This protein binds this small molecule.
Small molecule (SMILES): CCN(CC)C(=O)C[C@H](NC(=O)/C=C/c1ccccc1)C(=O)N[C@@H](Cc1ccc(F)cc1)C(=O)NCc1cccc2ccccc12

Sequence of chain 1.I:
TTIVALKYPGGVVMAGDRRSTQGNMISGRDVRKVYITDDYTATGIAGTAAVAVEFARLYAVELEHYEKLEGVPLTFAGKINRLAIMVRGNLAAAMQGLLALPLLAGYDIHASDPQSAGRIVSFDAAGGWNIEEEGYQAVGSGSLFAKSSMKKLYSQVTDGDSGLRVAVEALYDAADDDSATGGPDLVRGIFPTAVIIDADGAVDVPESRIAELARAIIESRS

Binding-site contacts:
Ligand atom C37 contacts residue GLN22 of chain 1.I at 3.7 Å.
Ligand atom C09 contacts residue ILE45 of chain 1.I at 3.6 Å (hydrophobic).
Ligand atom C04 contacts residue THR21 of chain 1.I at 3.6 Å.
Ligand atom C13 contacts residue VAL31 of chain 1.I at 3.6 Å (hydrophobic).
Ligand atom C37 contacts residue ASP124 of chain 1.J at 3.7 Å.
Ligand atom C10 contacts residue ILE45 of chain 1.I at 3.3 Å (hydrophobic).
Ligand atom O35 contacts residue SER27 of chain 1.I at 2.7 Å (h-bond).
Ligand atom C16 contacts residue ALA49 of chain 1.I at 3.7 Å (hydrophobic).
Ligand atom C32 contacts residue GLN22 of chain 1.I at 3.5 Å.
Ligand atom O18 contacts residue SER20 of chain 1.I at 3.3 Å.
Ligand atom O35 contacts residue GLN22 of chain 1.I at 2.7 Å (h-bond).
Ligand atom C25 contacts residue THR48 of chain 1.I at 3.6 Å.
Ligand atom C33 contacts residue ASP124 of chain 1.J at 3.6 Å.
Ligand atom C34 contacts residue ALA49 of chain 1.I at 3.7 Å (hydrophobic).
Ligand atom C34 contacts residue TRP129 of chain 1.J at 3.7 Å (hydrophobic).
Ligand atom C29 contacts residue SER27 of chain 1.I at 3.6 Å.
Ligand atom C33 contacts residue GLY128 of chain 1.J at 3.7 Å.
Ligand atom O18 contacts residue THR21 of chain 1.I at 3.1 Å (h-bond).
Ligand atom C02 contacts residue THR21 of chain 1.I at 3.6 Å.
Ligand atom C19 contacts residue THR21 of chain 1.I at 3.6 Å.
Ligand atom C14 contacts residue ALA49 of chain 1.I at 3.6 Å (hydrophobic).
Ligand atom C28 contacts residue ASP124 of chain 1.J at 3.6 Å.
Ligand atom C12 contacts residue VAL31 of chain 1.I at 3.6 Å (hydrophobic).
Ligand atom N06 contacts residue GLY47 of chain 1.I at 3.0 Å (h-bond).
Ligand atom C16 contacts residue VAL31 of chain 1.I at 3.4 Å (hydrophobic).
Ligand atom C15 contacts residue VAL31 of chain 1.I at 3.4 Å (hydrophobic).
Ligand atom C15 contacts residue ALA49 of chain 1.I at 3.6 Å (hydrophobic).
Ligand atom C10 contacts residue ALA52 of chain 1.I at 3.6 Å (hydrophobic).
Ligand atom C17 contacts residue VAL31 of chain 1.I at 3.5 Å (hydrophobic).
Ligand atom C27 contacts residue THR21 of chain 1.I at 3.7 Å.
Ligand atom C14 contacts residue SER20 of chain 1.I at 3.6 Å.
Ligand atom O01 contacts residue ALA49 of chain 1.I at 3.2 Å (h-bond).
Ligand atom C14 contacts residue VAL31 of chain 1.I at 3.6 Å (hydrophobic).
Ligand atom N03 contacts residue THR21 of chain 1.I at 2.7 Å (h-bond).
Ligand atom C07 contacts residue THR1 of chain 1.I at 3.1 Å.
Ligand atom C29 contacts residue GLN22 of chain 1.I at 3.6 Å.
Ligand atom O46 contacts residue GLN22 of chain 1.I at 3.1 Å.
Ligand atom N36 contacts residue ASP124 of chain 1.J at 2.8 Å (salt-bridge).
Ligand atom C15 contacts residue SER20 of chain 1.I at 3.6 Å.
Ligand atom C10 contacts residue LYS33 of chain 1.I at 3.6 Å.

Sequence of chain 1.J:
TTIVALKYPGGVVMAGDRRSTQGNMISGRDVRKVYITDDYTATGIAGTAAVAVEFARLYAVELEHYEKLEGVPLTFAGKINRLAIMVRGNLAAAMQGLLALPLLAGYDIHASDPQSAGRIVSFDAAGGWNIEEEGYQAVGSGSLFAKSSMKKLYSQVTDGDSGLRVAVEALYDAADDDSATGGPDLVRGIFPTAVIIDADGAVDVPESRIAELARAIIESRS